Binding-site contacts:
Ligand atom C16 contacts residue THR17 of chain 3.A at 3.1 Å.
Ligand atom C15 contacts residue DMS1 of chain 3.H at 3.8 Å.
Ligand atom C19 contacts residue GLY227 of chain 3.A at 3.8 Å.
Ligand atom C1 contacts residue THR17 of chain 3.A at 3.1 Å.
Ligand atom O20 contacts residue GLY227 of chain 3.A at 3.5 Å.
Ligand atom S8 contacts residue PHE118 of chain 3.A at 3.5 Å.
Ligand atom C18 contacts residue GLY227 of chain 3.A at 3.8 Å.
Ligand atom C19 contacts residue THR226 of chain 3.A at 3.1 Å.
Ligand atom C13 contacts residue GLY227 of chain 3.A at 3.2 Å.
Ligand atom C12 contacts residue VAL126 of chain 3.A at 3.9 Å (hydrophobic).
Ligand atom C1 contacts residue DMS1 of chain 3.H at 3.6 Å.
Ligand atom C7 contacts residue THR84 of chain 3.A at 3.8 Å.
Ligand atom C18 contacts residue THR226 of chain 3.A at 3.3 Å.
Ligand atom C18 contacts residue TYR19 of chain 3.A at 3.4 Å (hydrophobic).
Ligand atom C15 contacts residue PHE123 of chain 3.A at 3.5 Å (hydrophobic).
Ligand atom C17 contacts residue TYR19 of chain 3.A at 3.9 Å (hydrophobic).
Ligand atom N2 contacts residue DMS1 of chain 3.H at 3.5 Å.
Ligand atom C3 contacts residue DMS1 of chain 3.H at 3.3 Å.
Ligand atom C5 contacts residue DMS1 of chain 3.G at 3.6 Å.
Ligand atom C18 contacts residue VAL35 of chain 3.A at 3.7 Å (hydrophobic).
Ligand atom O20 contacts residue SER229 of chain 3.A at 3.5 Å (h-bond).
Ligand atom O20 contacts residue ALA228 of chain 3.A at 3.4 Å.
Ligand atom C10 contacts residue TYR82 of chain 3.A at 3.6 Å (hydrophobic).
Ligand atom C16 contacts residue GLY227 of chain 3.A at 3.2 Å.
Ligand atom C1 contacts residue GLY227 of chain 3.A at 3.3 Å.
Ligand atom C11 contacts residue ASP37 of chain 3.A at 3.9 Å.
Ligand atom S8 contacts residue PRO117 of chain 3.A at 3.8 Å.
Ligand atom S8 contacts residue THR84 of chain 3.A at 3.8 Å.
Ligand atom C17 contacts residue GLY227 of chain 3.A at 3.6 Å.
Ligand atom O20 contacts residue THR17 of chain 3.A at 3.1 Å (h-bond).
Ligand atom C19 contacts residue ALA228 of chain 3.A at 3.8 Å (hydrophobic).
Ligand atom C1 contacts residue SER229 of chain 3.A at 3.3 Å.
Ligand atom N2 contacts residue GLY227 of chain 3.A at 3.1 Å (h-bond).
Ligand atom N4 contacts residue DMS1 of chain 3.H at 3.5 Å.
Ligand atom C11 contacts residue TYR82 of chain 3.A at 3.5 Å (hydrophobic).
Ligand atom C17 contacts residue VAL35 of chain 3.A at 3.6 Å (hydrophobic).
Ligand atom N4 contacts residue DMS1 of chain 3.G at 3.2 Å.
Ligand atom C5 contacts residue LEU120 of chain 3.A at 3.7 Å (hydrophobic).
Ligand atom C7 contacts residue PHE123 of chain 3.A at 3.6 Å (hydrophobic).
Ligand atom C14 contacts residue PHE123 of chain 3.A at 3.7 Å (hydrophobic).

The small molecule below binds the protein below.
Small molecule (SMILES): c1coc(CNc2ncnc3sc4c(c23)CCCC4)c1

Sequence of chain 3.A:
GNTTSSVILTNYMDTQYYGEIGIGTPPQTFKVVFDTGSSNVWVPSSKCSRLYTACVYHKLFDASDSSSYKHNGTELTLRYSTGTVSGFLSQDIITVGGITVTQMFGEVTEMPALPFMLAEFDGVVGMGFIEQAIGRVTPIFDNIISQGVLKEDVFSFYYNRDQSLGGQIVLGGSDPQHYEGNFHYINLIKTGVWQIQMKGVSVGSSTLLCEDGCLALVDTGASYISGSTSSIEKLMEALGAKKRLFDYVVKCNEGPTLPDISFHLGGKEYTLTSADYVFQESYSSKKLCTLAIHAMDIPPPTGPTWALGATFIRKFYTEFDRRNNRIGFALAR